This protein binds this small molecule.
Small molecule (SMILES): C[n+]1cn([C@@H]2O[C@H](CO[P](=O)(O)O[P](=O)(O)OP(=O)(O)O)[C@@H](O)[C@H]2O)c2nc(N)[nH]c(=O)c21

Binding-site contacts:
Ligand atom C4 contacts residue TRP71 of chain 1.F at 3.5 Å (hydrophobic).
Ligand atom C4 contacts residue TRP25 of chain 1.F at 3.5 Å (hydrophobic).
Ligand atom C1' contacts residue TRP25 of chain 1.F at 3.4 Å (hydrophobic).
Ligand atom C6 contacts residue TRP71 of chain 1.F at 3.2 Å (hydrophobic).
Ligand atom C5 contacts residue TRP71 of chain 1.F at 3.6 Å (hydrophobic).
Ligand atom C5 contacts residue TRP25 of chain 1.F at 3.6 Å (hydrophobic).
Ligand atom C6 contacts residue GLU72 of chain 1.F at 3.7 Å.
Ligand atom C2 contacts residue TRP25 of chain 1.F at 3.8 Å (hydrophobic).
Ligand atom N3 contacts residue TRP71 of chain 1.F at 3.4 Å.
Ligand atom C6 contacts residue TRP25 of chain 1.F at 3.6 Å (hydrophobic).
Ligand atom N9 contacts residue TRP25 of chain 1.F at 3.4 Å (h-bond).
Ligand atom C3' contacts residue TRP71 of chain 1.F at 3.4 Å (hydrophobic).
Ligand atom N1 contacts residue TRP25 of chain 1.F at 3.8 Å.
Ligand atom N3 contacts residue TRP25 of chain 1.F at 3.7 Å.
Ligand atom O4' contacts residue TRP25 of chain 1.F at 3.7 Å.
Ligand atom O6 contacts residue LYS70 of chain 1.F at 3.7 Å.
Ligand atom C8 contacts residue TRP25 of chain 1.F at 3.4 Å (hydrophobic).
Ligand atom N1 contacts residue TRP71 of chain 1.F at 3.1 Å.
Ligand atom CM7 contacts residue TRP130 of chain 1.F at 3.8 Å (hydrophobic).
Ligand atom O3B contacts residue LYS126 of chain 1.F at 2.6 Å (salt-bridge).
Ligand atom CM7 contacts residue TRP25 of chain 1.F at 3.5 Å (hydrophobic).
Ligand atom C2 contacts residue GLU72 of chain 1.F at 3.0 Å.
Ligand atom O3B contacts residue ARG121 of chain 1.F at 2.9 Å (salt-bridge).
Ligand atom CM7 contacts residue TRP71 of chain 1.F at 3.9 Å (hydrophobic).
Ligand atom N7 contacts residue TRP25 of chain 1.F at 3.3 Å.
Ligand atom C2' contacts residue TRP71 of chain 1.F at 3.6 Å (hydrophobic).
Ligand atom O6 contacts residue TRP130 of chain 1.F at 4.0 Å.
Ligand atom C2 contacts residue TRP71 of chain 1.F at 3.3 Å (hydrophobic).
Ligand atom O6 contacts residue TRP71 of chain 1.F at 2.9 Å (h-bond).
Ligand atom N2 contacts residue GLU72 of chain 1.F at 2.7 Å (salt-bridge).
Ligand atom O6 contacts residue TRP25 of chain 1.F at 3.7 Å.
Ligand atom N7 contacts residue TRP71 of chain 1.F at 3.7 Å.
Ligand atom N1 contacts residue GLU72 of chain 1.F at 2.5 Å (salt-bridge).
Ligand atom O3A contacts residue LYS126 of chain 1.F at 4.0 Å.
Ligand atom N2 contacts residue TRP71 of chain 1.F at 3.9 Å.
Ligand atom N9 contacts residue TRP71 of chain 1.F at 3.8 Å.
Ligand atom PB contacts residue LYS126 of chain 1.F at 3.4 Å.
Ligand atom O1A contacts residue ARG121 of chain 1.F at 3.0 Å (salt-bridge).
Ligand atom O1B contacts residue LYS126 of chain 1.F at 3.3 Å (salt-bridge).
Ligand atom O3' contacts residue TRP71 of chain 1.F at 3.5 Å.

Sequence of chain 1.F:
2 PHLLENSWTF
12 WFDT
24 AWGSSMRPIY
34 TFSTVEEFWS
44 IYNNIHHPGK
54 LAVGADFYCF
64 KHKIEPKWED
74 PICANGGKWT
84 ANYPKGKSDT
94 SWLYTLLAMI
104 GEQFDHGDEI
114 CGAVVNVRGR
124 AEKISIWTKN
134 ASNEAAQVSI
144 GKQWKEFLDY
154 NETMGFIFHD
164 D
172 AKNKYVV